Binding-site contacts:
Ligand atom C8 contacts residue ASN103 of chain 1.D at 3.6 Å.
Ligand atom C8 contacts residue LYS117 of chain 1.D at 3.9 Å.
Ligand atom C2 contacts residue ASN103 of chain 1.D at 2.5 Å.
Ligand atom O5 contacts residue ARG113 of chain 1.D at 4.3 Å.
Ligand atom C3 contacts residue ASN103 of chain 1.D at 3.8 Å.
Ligand atom C8 contacts residue THR102 of chain 1.D at 3.7 Å.
Ligand atom O4 contacts residue ASP111 of chain 1.D at 3.7 Å.
Ligand atom C7 contacts residue LYS117 of chain 1.D at 4.2 Å.
Ligand atom C1 contacts residue GLY114 of chain 1.D at 4.2 Å.
Ligand atom C8 contacts residue CYS101 of chain 1.D at 4.1 Å (hydrophobic).
Ligand atom C4 contacts residue ASN103 of chain 1.D at 4.2 Å.
Ligand atom O6 contacts residue ASP111 of chain 1.D at 4.4 Å.
Ligand atom C4 contacts residue ASP111 of chain 1.D at 4.3 Å.
Ligand atom O6 contacts residue ASP110 of chain 1.D at 4.0 Å.
Ligand atom C6 contacts residue ASP110 of chain 1.D at 3.7 Å.
Ligand atom O5 contacts residue ASN103 of chain 1.D at 2.3 Å (h-bond).
Ligand atom C6 contacts residue ARG113 of chain 1.D at 3.7 Å.
Ligand atom O6 contacts residue ARG113 of chain 1.D at 2.6 Å (salt-bridge).
Ligand atom C1 contacts residue ASN103 of chain 1.D at 1.4 Å.
Ligand atom C5 contacts residue ASN103 of chain 1.D at 3.6 Å.
Ligand atom C1 contacts residue ASN106 of chain 1.D at 4.1 Å.
Ligand atom O7 contacts residue ASN103 of chain 1.D at 3.2 Å (h-bond).
Ligand atom N2 contacts residue ASN103 of chain 1.D at 2.9 Å (h-bond).
Ligand atom C6 contacts residue ASP111 of chain 1.D at 3.1 Å.
Ligand atom O5 contacts residue GLY114 of chain 1.D at 4.3 Å.
Ligand atom O5 contacts residue ASN106 of chain 1.D at 3.8 Å.
Ligand atom C7 contacts residue ASN103 of chain 1.D at 3.2 Å.
Ligand atom C5 contacts residue ASP111 of chain 1.D at 3.7 Å.
Ligand atom N2 contacts residue LYS117 of chain 1.D at 3.6 Å.

The protein below binds the small molecule below.
Small molecule (SMILES): CC(=O)N[C@@H]1[C@@H](O)[C@H](O)[C@@H](CO)O[C@H]1O

Sequence of chain 1.D:
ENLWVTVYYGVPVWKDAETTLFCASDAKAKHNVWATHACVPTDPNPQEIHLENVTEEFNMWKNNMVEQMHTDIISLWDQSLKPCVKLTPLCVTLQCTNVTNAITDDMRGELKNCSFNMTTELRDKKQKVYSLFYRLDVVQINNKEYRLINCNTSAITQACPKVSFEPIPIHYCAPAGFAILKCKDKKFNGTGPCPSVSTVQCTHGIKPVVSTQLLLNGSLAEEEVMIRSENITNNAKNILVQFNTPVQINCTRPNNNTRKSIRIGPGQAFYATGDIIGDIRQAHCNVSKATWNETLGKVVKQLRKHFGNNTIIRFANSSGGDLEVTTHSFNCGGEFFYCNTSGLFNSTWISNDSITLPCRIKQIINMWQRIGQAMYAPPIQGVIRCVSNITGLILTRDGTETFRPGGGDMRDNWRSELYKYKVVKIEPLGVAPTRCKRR